A small-molecule ligand and the protein it binds are described below.
Small molecule (SMILES): Nc1ccn([C@H]2C[C@H](O)[C@@H](COP(=O)(O)O)O2)c(=O)n1

Sequence of chain 4.A:
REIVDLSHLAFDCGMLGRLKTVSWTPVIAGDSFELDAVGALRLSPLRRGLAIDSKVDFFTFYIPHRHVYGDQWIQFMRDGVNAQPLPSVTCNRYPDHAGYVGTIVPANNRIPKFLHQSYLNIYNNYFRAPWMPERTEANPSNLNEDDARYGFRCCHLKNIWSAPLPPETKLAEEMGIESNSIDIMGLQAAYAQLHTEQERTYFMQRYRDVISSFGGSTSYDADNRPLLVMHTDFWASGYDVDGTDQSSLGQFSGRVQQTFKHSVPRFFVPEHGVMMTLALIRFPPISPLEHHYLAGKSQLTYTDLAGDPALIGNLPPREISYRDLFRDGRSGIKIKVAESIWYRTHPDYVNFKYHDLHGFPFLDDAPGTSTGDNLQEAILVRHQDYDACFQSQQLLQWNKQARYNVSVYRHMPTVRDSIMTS

Binding-site contacts:
Ligand atom C3' contacts residue PHE277 of chain 4.A at 3.6 Å (hydrophobic).
Ligand atom O3' contacts residue PHE277 of chain 4.A at 4.1 Å.
Ligand atom OP1 contacts residue ARG10 of chain 4.A at 3.8 Å.
Ligand atom C2' contacts residue PHE277 of chain 4.A at 2.8 Å (hydrophobic).
Ligand atom OP1 contacts residue PHE277 of chain 4.A at 4.1 Å.
Ligand atom C1' contacts residue PHE277 of chain 4.A at 3.9 Å (hydrophobic).